A protein and the small-molecule ligand that binds it are described below.
Small molecule (SMILES): NCC(=O)O

Binding-site contacts:
Ligand atom O contacts residue PHE462 of chain 1.A at 3.8 Å.
Ligand atom CA contacts residue PHE462 of chain 1.A at 3.6 Å (hydrophobic).
Ligand atom OXT contacts residue PHE462 of chain 1.A at 3.1 Å.
Ligand atom O contacts residue LEU495 of chain 1.A at 3.6 Å.
Ligand atom C contacts residue PRO494 of chain 1.A at 3.8 Å (hydrophobic).
Ligand atom N contacts residue THR496 of chain 1.A at 2.6 Å (h-bond).
Ligand atom O contacts residue PRO494 of chain 1.A at 3.4 Å (h-bond).
Ligand atom O contacts residue SER666 of chain 1.A at 3.0 Å (h-bond).
Ligand atom CA contacts residue ASP710 of chain 1.A at 3.4 Å.
Ligand atom OXT contacts residue ARG501 of chain 1.A at 3.2 Å (salt-bridge).
Ligand atom O contacts residue ARG501 of chain 1.A at 2.9 Å (salt-bridge).
Ligand atom CA contacts residue TRP709 of chain 1.A at 3.6 Å (hydrophobic).
Ligand atom C contacts residue SER666 of chain 1.A at 3.0 Å.
Ligand atom C contacts residue THR496 of chain 1.A at 3.6 Å.
Ligand atom C contacts residue ARG501 of chain 1.A at 3.5 Å.
Ligand atom N contacts residue PRO494 of chain 1.A at 3.3 Å (h-bond).
Ligand atom CA contacts residue PRO494 of chain 1.A at 3.6 Å (hydrophobic).
Ligand atom N contacts residue SER666 of chain 1.A at 4.4 Å.
Ligand atom C contacts residue PHE462 of chain 1.A at 3.4 Å (hydrophobic).
Ligand atom OXT contacts residue SER666 of chain 1.A at 2.9 Å (h-bond).
Ligand atom N contacts residue ASP710 of chain 1.A at 2.5 Å (salt-bridge).
Ligand atom N contacts residue PHE736 of chain 1.A at 3.6 Å.
Ligand atom OXT contacts residue SER665 of chain 1.A at 4.2 Å.
Ligand atom O contacts residue THR496 of chain 1.A at 2.7 Å (h-bond).
Ligand atom CA contacts residue SER666 of chain 1.A at 4.0 Å.
Ligand atom N contacts residue TRP709 of chain 1.A at 4.5 Å.
Ligand atom CA contacts residue THR496 of chain 1.A at 3.5 Å.

Sequence of chain 1.A:
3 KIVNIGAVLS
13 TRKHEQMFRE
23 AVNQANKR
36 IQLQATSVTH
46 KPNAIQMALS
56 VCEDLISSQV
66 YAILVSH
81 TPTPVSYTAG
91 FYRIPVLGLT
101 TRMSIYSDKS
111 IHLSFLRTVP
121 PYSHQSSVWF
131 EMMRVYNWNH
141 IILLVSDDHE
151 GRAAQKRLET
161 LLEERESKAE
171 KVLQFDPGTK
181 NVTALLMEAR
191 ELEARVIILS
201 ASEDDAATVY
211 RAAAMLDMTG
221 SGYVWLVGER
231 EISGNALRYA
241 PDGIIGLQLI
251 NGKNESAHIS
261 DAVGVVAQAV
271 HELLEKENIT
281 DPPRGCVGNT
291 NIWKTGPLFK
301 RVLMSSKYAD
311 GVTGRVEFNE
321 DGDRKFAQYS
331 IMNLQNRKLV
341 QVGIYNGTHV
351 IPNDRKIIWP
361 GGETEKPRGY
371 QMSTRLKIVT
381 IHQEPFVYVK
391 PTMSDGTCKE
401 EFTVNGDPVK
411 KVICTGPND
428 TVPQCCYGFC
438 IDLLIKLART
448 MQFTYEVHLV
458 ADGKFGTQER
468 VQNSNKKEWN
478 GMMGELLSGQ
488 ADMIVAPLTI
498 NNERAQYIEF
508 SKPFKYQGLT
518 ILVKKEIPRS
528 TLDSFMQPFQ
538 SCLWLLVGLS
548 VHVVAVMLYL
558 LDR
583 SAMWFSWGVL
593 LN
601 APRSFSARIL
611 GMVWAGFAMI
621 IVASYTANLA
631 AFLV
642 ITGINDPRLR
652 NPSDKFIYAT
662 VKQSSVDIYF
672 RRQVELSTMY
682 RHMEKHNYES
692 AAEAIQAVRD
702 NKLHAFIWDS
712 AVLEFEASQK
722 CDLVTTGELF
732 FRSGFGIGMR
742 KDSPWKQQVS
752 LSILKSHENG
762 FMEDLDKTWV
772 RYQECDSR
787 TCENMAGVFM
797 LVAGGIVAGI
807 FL